Binding-site contacts:
Ligand atom C5 contacts residue LEU44 of chain 1.A at 3.7 Å (hydrophobic).
Ligand atom C3 contacts residue ASN41 of chain 1.A at 3.9 Å.
Ligand atom C1 contacts residue LEU44 of chain 1.A at 3.7 Å (hydrophobic).
Ligand atom C8 contacts residue ASN41 of chain 1.A at 4.3 Å.
Ligand atom C5 contacts residue ASN41 of chain 1.A at 3.6 Å.
Ligand atom C2 contacts residue ASN41 of chain 1.A at 2.5 Å.
Ligand atom O5 contacts residue LEU44 of chain 1.A at 3.2 Å.
Ligand atom O7 contacts residue ASN41 of chain 1.A at 4.0 Å.
Ligand atom C4 contacts residue ASN41 of chain 1.A at 4.2 Å.
Ligand atom C7 contacts residue ASN41 of chain 1.A at 3.8 Å.
Ligand atom C1 contacts residue SER43 of chain 1.A at 4.2 Å.
Ligand atom N2 contacts residue ASN41 of chain 1.A at 3.0 Å (h-bond).
Ligand atom N2 contacts residue SER43 of chain 1.A at 4.4 Å.
Ligand atom O5 contacts residue ASN41 of chain 1.A at 2.4 Å (h-bond).
Ligand atom C1 contacts residue ASN41 of chain 1.A at 1.4 Å.
Ligand atom C6 contacts residue LEU44 of chain 1.A at 3.9 Å (hydrophobic).

Sequence of chain 1.A:
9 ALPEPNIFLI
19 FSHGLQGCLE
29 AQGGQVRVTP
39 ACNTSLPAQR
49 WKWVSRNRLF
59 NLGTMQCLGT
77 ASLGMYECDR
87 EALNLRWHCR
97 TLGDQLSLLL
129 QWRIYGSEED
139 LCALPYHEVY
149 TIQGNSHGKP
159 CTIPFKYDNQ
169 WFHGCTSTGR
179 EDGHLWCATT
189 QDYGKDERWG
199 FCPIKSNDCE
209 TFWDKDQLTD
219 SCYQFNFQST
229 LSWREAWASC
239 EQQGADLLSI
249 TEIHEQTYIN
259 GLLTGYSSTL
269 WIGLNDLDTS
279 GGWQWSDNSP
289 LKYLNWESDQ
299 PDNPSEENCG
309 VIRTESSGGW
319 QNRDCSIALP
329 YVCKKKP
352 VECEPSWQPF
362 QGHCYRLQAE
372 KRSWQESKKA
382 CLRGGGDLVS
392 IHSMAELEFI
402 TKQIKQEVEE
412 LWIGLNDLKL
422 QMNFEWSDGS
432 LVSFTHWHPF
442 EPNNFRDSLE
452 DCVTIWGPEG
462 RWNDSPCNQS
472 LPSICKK

The protein below binds the small molecule below.
Small molecule (SMILES): CC(=O)N[C@@H]1[C@@H](O)[C@H](O)[C@@H](CO)O[C@H]1O